Sequence of chain 1.C:
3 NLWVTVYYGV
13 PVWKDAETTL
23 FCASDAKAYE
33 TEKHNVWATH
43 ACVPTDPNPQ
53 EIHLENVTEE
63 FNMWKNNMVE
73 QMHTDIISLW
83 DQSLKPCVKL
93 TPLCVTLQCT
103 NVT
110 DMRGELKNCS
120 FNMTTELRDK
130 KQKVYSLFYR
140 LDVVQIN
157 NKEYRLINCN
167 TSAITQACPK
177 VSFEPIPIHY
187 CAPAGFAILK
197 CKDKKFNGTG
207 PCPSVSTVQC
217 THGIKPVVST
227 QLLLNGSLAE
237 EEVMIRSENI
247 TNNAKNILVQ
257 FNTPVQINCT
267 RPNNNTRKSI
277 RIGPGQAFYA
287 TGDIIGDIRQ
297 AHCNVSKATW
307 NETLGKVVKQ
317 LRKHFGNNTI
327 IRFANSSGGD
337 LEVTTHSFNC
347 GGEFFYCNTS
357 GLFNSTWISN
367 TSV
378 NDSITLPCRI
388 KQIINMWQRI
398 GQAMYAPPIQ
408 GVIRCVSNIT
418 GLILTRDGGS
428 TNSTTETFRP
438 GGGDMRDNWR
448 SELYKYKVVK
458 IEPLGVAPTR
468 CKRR

Sequence of chain 3.C:
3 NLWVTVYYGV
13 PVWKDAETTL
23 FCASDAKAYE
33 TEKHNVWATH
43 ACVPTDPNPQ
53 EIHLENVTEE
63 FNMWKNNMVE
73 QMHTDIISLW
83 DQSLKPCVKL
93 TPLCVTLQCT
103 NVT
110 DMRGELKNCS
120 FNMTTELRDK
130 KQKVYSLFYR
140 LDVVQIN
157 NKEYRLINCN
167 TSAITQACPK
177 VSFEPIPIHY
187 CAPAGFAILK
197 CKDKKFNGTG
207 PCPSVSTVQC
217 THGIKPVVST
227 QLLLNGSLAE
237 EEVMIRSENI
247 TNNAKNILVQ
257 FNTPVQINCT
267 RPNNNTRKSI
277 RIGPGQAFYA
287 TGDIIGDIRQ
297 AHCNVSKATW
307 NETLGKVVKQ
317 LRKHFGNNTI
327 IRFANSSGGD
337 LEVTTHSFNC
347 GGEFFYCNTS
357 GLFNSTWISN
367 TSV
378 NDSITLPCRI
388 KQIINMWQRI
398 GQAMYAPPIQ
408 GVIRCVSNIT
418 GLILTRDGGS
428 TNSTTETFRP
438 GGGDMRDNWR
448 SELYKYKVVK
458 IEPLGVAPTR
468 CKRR

Binding-site contacts:
Ligand atom C1 contacts residue THR167 of chain 1.C at 4.1 Å.
Ligand atom C8 contacts residue ARG277 of chain 3.C at 3.7 Å.
Ligand atom C7 contacts residue ARG277 of chain 3.C at 3.9 Å.
Ligand atom N2 contacts residue ASN166 of chain 1.C at 2.8 Å (h-bond).
Ligand atom C4 contacts residue ASN166 of chain 1.C at 4.2 Å.
Ligand atom O5 contacts residue ASN166 of chain 1.C at 2.4 Å (h-bond).
Ligand atom N2 contacts residue THR167 of chain 1.C at 4.2 Å.
Ligand atom C1 contacts residue ARG161 of chain 1.C at 3.9 Å.
Ligand atom C3 contacts residue ASN166 of chain 1.C at 3.8 Å.
Ligand atom O7 contacts residue ASN166 of chain 1.C at 4.2 Å.
Ligand atom C1 contacts residue ASN166 of chain 1.C at 1.4 Å.
Ligand atom C6 contacts residue VAL143 of chain 1.C at 4.3 Å (hydrophobic).
Ligand atom C7 contacts residue ASN166 of chain 1.C at 3.3 Å.
Ligand atom C5 contacts residue ASN166 of chain 1.C at 3.7 Å.
Ligand atom C8 contacts residue ASN166 of chain 1.C at 3.4 Å.
Ligand atom C2 contacts residue ASN166 of chain 1.C at 2.4 Å.
Ligand atom O7 contacts residue ARG277 of chain 3.C at 3.7 Å.
Ligand atom O6 contacts residue VAL143 of chain 1.C at 4.0 Å.
Ligand atom O5 contacts residue ARG161 of chain 1.C at 3.5 Å (salt-bridge).

A small-molecule ligand and the protein it binds are described below.
Small molecule (SMILES): CC(=O)N[C@H]1[C@H](O[C@H]2[C@H](O)[C@@H](NC(C)=O)CO[C@@H]2CO)O[C@H](CO)[C@@H](O)[C@@H]1O